Sequence of chain 1.C:
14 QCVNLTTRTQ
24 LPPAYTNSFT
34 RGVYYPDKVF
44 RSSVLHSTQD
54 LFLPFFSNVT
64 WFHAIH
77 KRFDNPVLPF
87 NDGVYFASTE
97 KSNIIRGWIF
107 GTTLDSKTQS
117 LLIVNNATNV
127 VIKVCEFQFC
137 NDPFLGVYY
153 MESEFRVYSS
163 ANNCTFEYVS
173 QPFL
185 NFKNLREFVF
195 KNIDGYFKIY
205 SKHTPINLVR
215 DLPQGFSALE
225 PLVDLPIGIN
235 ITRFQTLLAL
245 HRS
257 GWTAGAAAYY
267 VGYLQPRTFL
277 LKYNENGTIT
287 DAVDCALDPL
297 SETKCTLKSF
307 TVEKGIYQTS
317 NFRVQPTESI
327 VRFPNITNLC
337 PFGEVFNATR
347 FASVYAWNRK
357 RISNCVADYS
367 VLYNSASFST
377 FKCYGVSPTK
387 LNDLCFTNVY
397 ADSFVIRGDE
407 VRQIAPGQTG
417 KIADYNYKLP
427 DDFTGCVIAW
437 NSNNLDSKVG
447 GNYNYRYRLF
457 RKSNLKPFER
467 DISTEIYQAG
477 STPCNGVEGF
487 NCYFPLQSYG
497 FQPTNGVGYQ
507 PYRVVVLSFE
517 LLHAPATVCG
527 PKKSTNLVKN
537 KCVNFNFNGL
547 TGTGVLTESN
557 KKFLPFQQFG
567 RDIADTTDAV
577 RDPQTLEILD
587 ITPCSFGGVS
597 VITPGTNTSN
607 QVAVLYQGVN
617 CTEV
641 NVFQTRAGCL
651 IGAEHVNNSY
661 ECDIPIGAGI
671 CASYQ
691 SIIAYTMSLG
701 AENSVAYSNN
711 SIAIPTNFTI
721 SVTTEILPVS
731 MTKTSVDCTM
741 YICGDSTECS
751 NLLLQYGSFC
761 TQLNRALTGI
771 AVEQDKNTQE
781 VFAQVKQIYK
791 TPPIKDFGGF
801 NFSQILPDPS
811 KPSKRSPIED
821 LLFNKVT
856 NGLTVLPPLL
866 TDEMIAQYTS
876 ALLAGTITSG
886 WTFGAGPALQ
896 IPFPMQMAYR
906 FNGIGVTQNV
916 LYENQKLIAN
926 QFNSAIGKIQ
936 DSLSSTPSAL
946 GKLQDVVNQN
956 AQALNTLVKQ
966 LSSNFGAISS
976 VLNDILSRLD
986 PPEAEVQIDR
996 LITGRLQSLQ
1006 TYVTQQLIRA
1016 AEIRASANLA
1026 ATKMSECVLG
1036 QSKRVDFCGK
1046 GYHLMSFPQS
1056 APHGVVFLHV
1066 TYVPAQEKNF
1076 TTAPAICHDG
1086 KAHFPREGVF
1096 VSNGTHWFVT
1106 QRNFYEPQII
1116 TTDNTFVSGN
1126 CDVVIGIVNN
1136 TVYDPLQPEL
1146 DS

This protein binds this small molecule.
Small molecule (SMILES): CC(=O)N[C@@H]1[C@@H](O)[C@H](O)[C@@H](CO)O[C@H]1O

Binding-site contacts:
Ligand atom C7 contacts residue ASN165 of chain 1.C at 3.5 Å.
Ligand atom C1 contacts residue ASN165 of chain 1.C at 1.4 Å.
Ligand atom C3 contacts residue ASN165 of chain 1.C at 3.8 Å.
Ligand atom C1 contacts residue GLU132 of chain 1.C at 4.0 Å.
Ligand atom O7 contacts residue ASN165 of chain 1.C at 3.8 Å.
Ligand atom C5 contacts residue ASN165 of chain 1.C at 3.7 Å.
Ligand atom O5 contacts residue ASN165 of chain 1.C at 2.4 Å (h-bond).
Ligand atom N2 contacts residue ASN165 of chain 1.C at 2.9 Å (h-bond).
Ligand atom C4 contacts residue ASN165 of chain 1.C at 4.3 Å.
Ligand atom C2 contacts residue ASN165 of chain 1.C at 2.5 Å.